Binding-site contacts:
Ligand atom CB contacts residue LYS45 of chain 1.A at 3.8 Å.
Ligand atom CD1 contacts residue GLN66 of chain 1.A at 3.7 Å.
Ligand atom N contacts residue GLN66 of chain 1.A at 2.9 Å (h-bond).
Ligand atom C contacts residue GLN66 of chain 1.A at 3.5 Å.
Ligand atom O contacts residue LYS45 of chain 1.A at 2.7 Å.
Ligand atom CE2 contacts residue GLY52 of chain 1.A at 3.6 Å.
Ligand atom CG contacts residue TYR61 of chain 1.A at 3.7 Å (hydrophobic).
Ligand atom CH2 contacts residue ILE55 of chain 1.A at 3.8 Å (hydrophobic).
Ligand atom O contacts residue LYS45 of chain 1.A at 3.8 Å.
Ligand atom CD1 contacts residue GLN66 of chain 1.A at 3.5 Å.
Ligand atom CB1 contacts residue MET48 of chain 1.A at 3.6 Å (hydrophobic).
Ligand atom O contacts residue VAL87 of chain 1.A at 3.6 Å.
Ligand atom C contacts residue LYS45 of chain 1.A at 3.7 Å.
Ligand atom CD2 contacts residue MET48 of chain 1.A at 3.7 Å (hydrophobic).
Ligand atom NE1 contacts residue GLY52 of chain 1.A at 3.4 Å.
Ligand atom CE1 contacts residue VAL69 of chain 1.A at 3.8 Å (hydrophobic).
Ligand atom CD1 contacts residue HIS67 of chain 1.A at 3.5 Å.
Ligand atom CZ contacts residue ILE55 of chain 1.A at 3.3 Å (hydrophobic).
Ligand atom CD1 contacts residue TYR94 of chain 1.A at 3.4 Å (hydrophobic).
Ligand atom CZ3 contacts residue ILE55 of chain 1.A at 3.7 Å (hydrophobic).
Ligand atom CZ2 contacts residue MET48 of chain 1.A at 3.8 Å (hydrophobic).
Ligand atom CE1 contacts residue ILE55 of chain 1.A at 3.7 Å (hydrophobic).
Ligand atom CD1 contacts residue GLY52 of chain 1.A at 3.6 Å.
Ligand atom CB contacts residue TYR61 of chain 1.A at 3.6 Å (hydrophobic).
Ligand atom CD1 contacts residue PRO90 of chain 1.A at 3.8 Å (hydrophobic).
Ligand atom CAQ contacts residue GLN53 of chain 1.A at 3.8 Å.
Ligand atom NE1 contacts residue MET48 of chain 1.A at 2.8 Å (h-bond).
Ligand atom CH2 contacts residue LEU93 of chain 1.A at 3.7 Å (hydrophobic).
Ligand atom O contacts residue GLN66 of chain 1.A at 3.6 Å.
Ligand atom CA contacts residue GLN66 of chain 1.A at 3.3 Å.
Ligand atom CE2 contacts residue ILE55 of chain 1.A at 3.7 Å (hydrophobic).
Ligand atom CAT contacts residue HIS49 of chain 1.A at 3.7 Å.
Ligand atom CB contacts residue GLN66 of chain 1.A at 3.8 Å.
Ligand atom C contacts residue LYS45 of chain 1.A at 3.6 Å.
Ligand atom CD1 contacts residue TYR61 of chain 1.A at 3.8 Å (hydrophobic).
Ligand atom CD contacts residue HIS49 of chain 1.A at 3.7 Å.
Ligand atom CE2 contacts residue GLY52 of chain 1.A at 3.5 Å.
Ligand atom CA contacts residue LYS45 of chain 1.A at 3.0 Å.
Ligand atom CE3 contacts residue VAL87 of chain 1.A at 3.8 Å (hydrophobic).
Ligand atom CE2 contacts residue MET48 of chain 1.A at 3.6 Å (hydrophobic).

A protein and the small-molecule ligand that binds it are described below.
Small molecule (SMILES): CC(C)C[C@@H]1NC(=O)[C@H](CCCN=C(N)N)NC(=O)[C@H](CC2=c3ccccc3=NC2)NC(=O)[C@H](CC(C)C)NC(=O)[C@H](CC(N)=O)NC(=O)[C@](C)(NC(=O)[C@H](Cc2ccccc2)NC(=O)[C@@H](NC(=O)[C@H](CCC(N)=O)NC(=O)[C@H](C)N)[C@@H](C)O)CCCCCCCCCCC[C@@](C)(C(=O)N[C@@H](CCC(N)=O)C(=O)N[C@@H](CC(N)=O)C(N)=O)NC(=O)[C@H](CC(C)C)NC1=O

Sequence of chain 1.A:
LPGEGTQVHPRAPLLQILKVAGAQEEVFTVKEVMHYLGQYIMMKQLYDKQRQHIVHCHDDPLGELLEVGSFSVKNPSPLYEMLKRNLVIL